Sequence of chain 1.A:
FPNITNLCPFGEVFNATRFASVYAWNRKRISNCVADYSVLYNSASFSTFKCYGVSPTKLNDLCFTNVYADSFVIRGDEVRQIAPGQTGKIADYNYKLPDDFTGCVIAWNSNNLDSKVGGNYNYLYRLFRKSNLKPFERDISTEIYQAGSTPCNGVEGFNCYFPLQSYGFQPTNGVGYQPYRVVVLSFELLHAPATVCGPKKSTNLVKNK

The small molecule below binds the protein below.
Small molecule (SMILES): CC(=O)N[C@@H]1[C@@H](O)[C@H](O)[C@@H](CO)O[C@H]1O

Binding-site contacts:
Ligand atom C2 contacts residue ASN343 of chain 1.A at 2.5 Å.
Ligand atom C4 contacts residue ASN343 of chain 1.A at 4.3 Å.
Ligand atom N2 contacts residue ASN343 of chain 1.A at 3.0 Å (h-bond).
Ligand atom O7 contacts residue ASN343 of chain 1.A at 3.9 Å.
Ligand atom O5 contacts residue ASN343 of chain 1.A at 2.3 Å (h-bond).
Ligand atom C7 contacts residue GLY339 of chain 1.A at 4.0 Å.
Ligand atom O7 contacts residue GLY339 of chain 1.A at 3.5 Å.
Ligand atom C3 contacts residue ASN343 of chain 1.A at 3.8 Å.
Ligand atom C8 contacts residue PHE338 of chain 1.A at 4.2 Å (hydrophobic).
Ligand atom C8 contacts residue PHE342 of chain 1.A at 3.7 Å (hydrophobic).
Ligand atom C8 contacts residue LEU368 of chain 1.A at 3.6 Å (hydrophobic).
Ligand atom C1 contacts residue ASN343 of chain 1.A at 1.5 Å.
Ligand atom C7 contacts residue PHE342 of chain 1.A at 4.5 Å (hydrophobic).
Ligand atom C8 contacts residue GLY339 of chain 1.A at 4.4 Å.
Ligand atom C7 contacts residue ASN343 of chain 1.A at 3.7 Å.
Ligand atom C5 contacts residue ASN343 of chain 1.A at 3.7 Å.